Binding-site contacts:
Ligand atom C2 contacts residue ASN259 of chain 1.A at 2.4 Å.
Ligand atom C6 contacts residue THR261 of chain 1.A at 4.1 Å.
Ligand atom O5 contacts residue ASN259 of chain 1.A at 2.3 Å (h-bond).
Ligand atom C3 contacts residue ASN259 of chain 1.A at 3.7 Å.
Ligand atom O6 contacts residue GLY270 of chain 1.A at 3.6 Å.
Ligand atom C1 contacts residue ASN259 of chain 1.A at 1.4 Å.
Ligand atom O6 contacts residue CYS271 of chain 1.A at 4.0 Å.
Ligand atom O5 contacts residue THR261 of chain 1.A at 4.0 Å.
Ligand atom C1 contacts residue THR261 of chain 1.A at 4.0 Å.
Ligand atom C5 contacts residue ASN259 of chain 1.A at 3.6 Å.
Ligand atom N2 contacts residue ASN259 of chain 1.A at 2.9 Å (h-bond).
Ligand atom C4 contacts residue ASN259 of chain 1.A at 4.1 Å.
Ligand atom O7 contacts residue ASN259 of chain 1.A at 4.4 Å.
Ligand atom C5 contacts residue THR261 of chain 1.A at 4.0 Å.
Ligand atom C7 contacts residue ASN259 of chain 1.A at 3.5 Å.
Ligand atom C6 contacts residue GLY270 of chain 1.A at 4.4 Å.
Ligand atom C8 contacts residue ASN259 of chain 1.A at 3.7 Å.

Sequence of chain 1.A:
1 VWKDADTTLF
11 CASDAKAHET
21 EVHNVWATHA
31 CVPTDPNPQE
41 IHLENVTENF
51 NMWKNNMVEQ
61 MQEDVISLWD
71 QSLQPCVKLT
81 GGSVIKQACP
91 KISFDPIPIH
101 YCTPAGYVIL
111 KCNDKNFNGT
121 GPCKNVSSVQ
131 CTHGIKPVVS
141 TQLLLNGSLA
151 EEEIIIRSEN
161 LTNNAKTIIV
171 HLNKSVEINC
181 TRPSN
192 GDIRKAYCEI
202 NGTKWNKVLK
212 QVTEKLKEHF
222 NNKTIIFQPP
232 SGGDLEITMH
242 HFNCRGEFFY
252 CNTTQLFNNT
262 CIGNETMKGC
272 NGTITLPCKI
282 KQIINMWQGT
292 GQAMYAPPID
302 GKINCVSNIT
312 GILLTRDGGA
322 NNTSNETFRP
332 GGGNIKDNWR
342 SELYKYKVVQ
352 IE

A protein and the small-molecule ligand that binds it are described below.
Small molecule (SMILES): CC(=O)N[C@@H]1[C@@H](O)[C@H](O)[C@@H](CO)O[C@H]1O